Sequence of chain 1.B:
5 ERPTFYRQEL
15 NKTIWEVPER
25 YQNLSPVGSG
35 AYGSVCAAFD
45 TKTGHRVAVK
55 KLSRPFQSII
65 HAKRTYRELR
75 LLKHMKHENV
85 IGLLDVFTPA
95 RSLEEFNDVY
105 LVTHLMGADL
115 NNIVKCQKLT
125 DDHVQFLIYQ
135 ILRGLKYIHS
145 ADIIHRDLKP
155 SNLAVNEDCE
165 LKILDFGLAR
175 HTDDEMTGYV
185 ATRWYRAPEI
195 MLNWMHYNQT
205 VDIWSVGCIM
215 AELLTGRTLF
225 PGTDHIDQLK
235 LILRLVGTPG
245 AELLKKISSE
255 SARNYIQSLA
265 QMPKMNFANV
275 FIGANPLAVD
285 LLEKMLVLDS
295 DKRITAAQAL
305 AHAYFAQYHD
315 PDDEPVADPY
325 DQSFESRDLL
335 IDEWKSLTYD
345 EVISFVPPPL

Sequence of chain 1.F:
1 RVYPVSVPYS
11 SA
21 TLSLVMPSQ

Binding-site contacts:
Ligand atom CA2 contacts residue SER33 of chain 1.B at 3.9 Å.
Ligand atom CD2 contacts residue VAL39 of chain 1.B at 3.9 Å (hydrophobic).
Ligand atom CA5 contacts residue LEU168 of chain 1.B at 4.0 Å (hydrophobic).
Ligand atom CA4 contacts residue SER155 of chain 1.B at 3.6 Å.
Ligand atom CC6 contacts residue MET110 of chain 1.B at 3.7 Å (hydrophobic).
Ligand atom CB1 contacts residue LYS54 of chain 1.B at 3.9 Å.
Ligand atom FB7 contacts residue LEU87 of chain 1.B at 3.8 Å.
Ligand atom CD4 contacts residue LEU168 of chain 1.B at 3.8 Å (hydrophobic).
Ligand atom CB2 contacts residue LEU105 of chain 1.B at 3.7 Å (hydrophobic).
Ligand atom ND3 contacts residue LEU168 of chain 1.B at 3.5 Å.
Ligand atom CC1 contacts residue ALA52 of chain 1.B at 3.8 Å (hydrophobic).
Ligand atom NC7 contacts residue MET110 of chain 1.B at 3.1 Å (h-bond).
Ligand atom NA3 contacts residue ASP113 of chain 1.B at 3.1 Å (salt-bridge).
Ligand atom CC6 contacts residue HIS108 of chain 1.B at 3.5 Å.
Ligand atom CD4 contacts residue VAL39 of chain 1.B at 3.6 Å (hydrophobic).
Ligand atom CC6 contacts residue THR107 of chain 1.B at 3.7 Å.
Ligand atom CB2 contacts residue THR107 of chain 1.B at 3.5 Å.
Ligand atom CB2 contacts residue LYS54 of chain 1.B at 3.8 Å.
Ligand atom CC4 contacts residue MET110 of chain 1.B at 3.8 Å (hydrophobic).
Ligand atom CA4 contacts residue ASP113 of chain 1.B at 3.3 Å.
Ligand atom CB3 contacts residue THR107 of chain 1.B at 3.8 Å.
Ligand atom CA1 contacts residue SER33 of chain 1.B at 3.4 Å.
Ligand atom NC5 contacts residue LEU109 of chain 1.B at 3.9 Å.
Ligand atom CB2 contacts residue ALA52 of chain 1.B at 3.6 Å (hydrophobic).
Ligand atom FB7 contacts residue LEU105 of chain 1.B at 3.2 Å.
Ligand atom CD2 contacts residue LEU168 of chain 1.B at 3.5 Å (hydrophobic).
Ligand atom ND3 contacts residue LYS54 of chain 1.B at 3.9 Å.
Ligand atom NC7 contacts residue LEU109 of chain 1.B at 3.7 Å.
Ligand atom CC6 contacts residue ALA52 of chain 1.B at 3.5 Å (hydrophobic).
Ligand atom ND1 contacts residue LEU168 of chain 1.B at 3.8 Å.
Ligand atom ND3 contacts residue VAL39 of chain 1.B at 3.6 Å.
Ligand atom NC5 contacts residue MET110 of chain 1.B at 3.0 Å (h-bond).
Ligand atom CB1 contacts residue THR107 of chain 1.B at 3.9 Å.
Ligand atom FB7 contacts residue THR107 of chain 1.B at 3.8 Å.
Ligand atom NC5 contacts residue ALA52 of chain 1.B at 3.6 Å.
Ligand atom FB7 contacts residue VAL106 of chain 1.B at 3.5 Å.
Ligand atom NC7 contacts residue GLN29 of chain 1.F at 3.6 Å.
Ligand atom CD5 contacts residue LEU168 of chain 1.B at 3.9 Å (hydrophobic).
Ligand atom CC1 contacts residue THR107 of chain 1.B at 3.8 Å.
Ligand atom CD5 contacts residue VAL39 of chain 1.B at 3.9 Å (hydrophobic).

This small molecule binds to this protein.
Small molecule (SMILES): Nc1nccc(-c2c(-c3ccc(F)cc3)ncn2C2CCNCC2)n1